Binding-site contacts:
Ligand atom C4 contacts residue TRP283 of chain 1.A at 3.5 Å (hydrophobic).
Ligand atom C19 contacts residue HIS444 of chain 1.A at 3.8 Å.
Ligand atom C10 contacts residue PHE335 of chain 1.A at 3.9 Å (hydrophobic).
Ligand atom C6 contacts residue TRP283 of chain 1.A at 3.8 Å (hydrophobic).
Ligand atom O24 contacts residue PHE292 of chain 1.A at 3.0 Å (h-bond).
Ligand atom C15 contacts residue TYR334 of chain 1.A at 3.6 Å (hydrophobic).
Ligand atom C22 contacts residue GLY118 of chain 1.A at 3.9 Å.
Ligand atom C28 contacts residue TRP283 of chain 1.A at 3.8 Å (hydrophobic).
Ligand atom O24 contacts residue PHE335 of chain 1.A at 3.5 Å.
Ligand atom N14 contacts residue TYR334 of chain 1.A at 3.5 Å.
Ligand atom C16 contacts residue TYR338 of chain 1.A at 3.9 Å (hydrophobic).
Ligand atom C9 contacts residue TYR338 of chain 1.A at 3.8 Å (hydrophobic).
Ligand atom C12 contacts residue ASP71 of chain 1.A at 4.0 Å.
Ligand atom C8 contacts residue TYR121 of chain 1.A at 3.8 Å (hydrophobic).
Ligand atom O27 contacts residue TRP283 of chain 1.A at 3.6 Å.
Ligand atom C5 contacts residue TRP283 of chain 1.A at 4.0 Å (hydrophobic).
Ligand atom O24 contacts residue VAL291 of chain 1.A at 4.0 Å.
Ligand atom C28 contacts residue TYR69 of chain 1.A at 3.3 Å (hydrophobic).
Ligand atom C2 contacts residue TRP283 of chain 1.A at 3.6 Å (hydrophobic).
Ligand atom C12 contacts residue TYR338 of chain 1.A at 3.8 Å (hydrophobic).
Ligand atom O25 contacts residue TRP283 of chain 1.A at 4.0 Å.
Ligand atom C9 contacts residue TYR121 of chain 1.A at 3.2 Å (hydrophobic).
Ligand atom C12 contacts residue TYR121 of chain 1.A at 3.4 Å (hydrophobic).
Ligand atom C21 contacts residue GLU199 of chain 1.A at 3.4 Å.
Ligand atom C20 contacts residue GLU199 of chain 1.A at 3.6 Å.
Ligand atom C17 contacts residue TYR334 of chain 1.A at 3.2 Å (hydrophobic).
Ligand atom C17 contacts residue TRP83 of chain 1.A at 3.4 Å (hydrophobic).
Ligand atom C4 contacts residue TYR338 of chain 1.A at 3.7 Å (hydrophobic).
Ligand atom C13 contacts residue TYR121 of chain 1.A at 3.8 Å (hydrophobic).
Ligand atom C3 contacts residue TRP283 of chain 1.A at 3.4 Å (hydrophobic).
Ligand atom C18 contacts residue TRP83 of chain 1.A at 3.6 Å (hydrophobic).
Ligand atom C26 contacts residue SER290 of chain 1.A at 3.0 Å.
Ligand atom C16 contacts residue TYR334 of chain 1.A at 3.7 Å (hydrophobic).
Ligand atom C11 contacts residue PHE335 of chain 1.A at 3.9 Å (hydrophobic).
Ligand atom C1 contacts residue TRP283 of chain 1.A at 3.6 Å (hydrophobic).
Ligand atom C16 contacts residue PHE335 of chain 1.A at 3.8 Å (hydrophobic).
Ligand atom C23 contacts residue TRP83 of chain 1.A at 3.4 Å (hydrophobic).
Ligand atom C22 contacts residue TRP83 of chain 1.A at 3.6 Å (hydrophobic).
Ligand atom C20 contacts residue HIS444 of chain 1.A at 3.6 Å.
Ligand atom C10 contacts residue TYR338 of chain 1.A at 3.6 Å (hydrophobic).

Sequence of chain 1.A:
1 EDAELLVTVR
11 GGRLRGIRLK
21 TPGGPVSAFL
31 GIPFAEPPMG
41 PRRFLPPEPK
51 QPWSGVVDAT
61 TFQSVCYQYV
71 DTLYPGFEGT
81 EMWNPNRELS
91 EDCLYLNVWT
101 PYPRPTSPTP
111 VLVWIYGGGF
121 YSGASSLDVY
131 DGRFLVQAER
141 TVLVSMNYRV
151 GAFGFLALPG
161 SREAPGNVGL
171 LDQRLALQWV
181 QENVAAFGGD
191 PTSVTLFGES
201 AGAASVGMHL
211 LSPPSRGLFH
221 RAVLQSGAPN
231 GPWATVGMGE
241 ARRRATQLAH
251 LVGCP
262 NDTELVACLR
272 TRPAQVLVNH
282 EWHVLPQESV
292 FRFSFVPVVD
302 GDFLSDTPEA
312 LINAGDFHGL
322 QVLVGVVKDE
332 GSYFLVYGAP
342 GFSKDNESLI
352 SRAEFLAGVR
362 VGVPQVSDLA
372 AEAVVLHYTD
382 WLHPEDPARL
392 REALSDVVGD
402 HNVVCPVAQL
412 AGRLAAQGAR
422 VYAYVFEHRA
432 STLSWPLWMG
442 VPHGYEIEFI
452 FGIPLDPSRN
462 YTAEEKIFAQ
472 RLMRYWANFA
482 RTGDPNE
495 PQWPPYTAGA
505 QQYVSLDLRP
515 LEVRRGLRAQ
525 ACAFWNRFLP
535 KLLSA

The small molecule below binds the protein below.
Small molecule (SMILES): COc1cc2c(cc1OC)C(=O)[C@H](CC1CCN(Cc3ccccc3)CC1)C2